The protein below binds the small molecule below.
Small molecule (SMILES): O=C(O)C1=C[C@@H](O)[C@@H](O)[C@H](O)C1

Sequence of chain 1.A:
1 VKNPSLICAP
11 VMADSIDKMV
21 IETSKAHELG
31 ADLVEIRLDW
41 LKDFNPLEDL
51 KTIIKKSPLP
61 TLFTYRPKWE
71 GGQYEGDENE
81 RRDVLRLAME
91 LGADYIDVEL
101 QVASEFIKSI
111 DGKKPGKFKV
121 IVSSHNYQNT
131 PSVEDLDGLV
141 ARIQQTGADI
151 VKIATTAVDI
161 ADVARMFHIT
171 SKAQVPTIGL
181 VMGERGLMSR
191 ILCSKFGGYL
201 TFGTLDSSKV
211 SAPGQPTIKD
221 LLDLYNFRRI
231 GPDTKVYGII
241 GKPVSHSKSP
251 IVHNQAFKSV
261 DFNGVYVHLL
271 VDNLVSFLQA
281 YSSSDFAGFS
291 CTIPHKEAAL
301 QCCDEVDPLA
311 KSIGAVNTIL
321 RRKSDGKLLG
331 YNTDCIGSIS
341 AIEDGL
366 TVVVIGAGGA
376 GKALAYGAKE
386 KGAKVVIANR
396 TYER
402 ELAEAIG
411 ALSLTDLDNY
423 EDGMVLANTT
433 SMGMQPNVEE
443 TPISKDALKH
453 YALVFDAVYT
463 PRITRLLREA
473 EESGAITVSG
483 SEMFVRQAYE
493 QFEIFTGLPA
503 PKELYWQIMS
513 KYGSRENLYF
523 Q

Binding-site contacts:
Ligand atom C1 contacts residue SER247 of chain 1.A at 3.5 Å.
Ligand atom O7 contacts residue GLN489 of chain 1.A at 3.2 Å (h-bond).
Ligand atom O12 contacts residue ASN317 of chain 1.A at 2.9 Å (h-bond).
Ligand atom C1 contacts residue TYR461 of chain 1.A at 3.2 Å (hydrophobic).
Ligand atom C5 contacts residue ILE239 of chain 1.A at 3.7 Å (hydrophobic).
Ligand atom O12 contacts residue GLN489 of chain 1.A at 3.7 Å.
Ligand atom C6 contacts residue GLN489 of chain 1.A at 3.9 Å.
Ligand atom O2 contacts residue ILE239 of chain 1.A at 3.6 Å.
Ligand atom O7 contacts residue SER290 of chain 1.A at 3.5 Å.
Ligand atom O2 contacts residue SER247 of chain 1.A at 2.5 Å (h-bond).
Ligand atom O2 contacts residue TYR461 of chain 1.A at 3.5 Å (h-bond).
Ligand atom O2 contacts residue SER249 of chain 1.A at 2.7 Å (h-bond).
Ligand atom C1 contacts residue SER249 of chain 1.A at 3.6 Å.
Ligand atom O3 contacts residue PHE486 of chain 1.A at 4.1 Å.
Ligand atom O11 contacts residue THR292 of chain 1.A at 3.2 Å (h-bond).
Ligand atom C8 contacts residue ASN317 of chain 1.A at 4.0 Å.
Ligand atom O2 contacts residue PHE486 of chain 1.A at 3.9 Å.
Ligand atom C9 contacts residue LYS296 of chain 1.A at 3.9 Å.
Ligand atom O11 contacts residue CYS291 of chain 1.A at 4.1 Å.
Ligand atom C1 contacts residue ILE239 of chain 1.A at 4.1 Å (hydrophobic).
Ligand atom C5 contacts residue SER249 of chain 1.A at 3.5 Å.
Ligand atom C4 contacts residue PHE486 of chain 1.A at 4.0 Å (hydrophobic).
Ligand atom O12 contacts residue ASP334 of chain 1.A at 2.8 Å (salt-bridge).
Ligand atom O3 contacts residue SER247 of chain 1.A at 3.6 Å.
Ligand atom O7 contacts residue CYS291 of chain 1.A at 4.0 Å.
Ligand atom C6 contacts residue CYS291 of chain 1.A at 3.8 Å (hydrophobic).
Ligand atom O12 contacts residue CYS291 of chain 1.A at 4.0 Å.
Ligand atom C4 contacts residue ILE239 of chain 1.A at 4.1 Å (hydrophobic).
Ligand atom O12 contacts residue LYS296 of chain 1.A at 2.9 Å (salt-bridge).
Ligand atom C1 contacts residue PHE486 of chain 1.A at 3.8 Å (hydrophobic).
Ligand atom O3 contacts residue HIS246 of chain 1.A at 4.1 Å.
Ligand atom O7 contacts residue GLN493 of chain 1.A at 3.0 Å (h-bond).
Ligand atom O11 contacts residue LYS296 of chain 1.A at 2.9 Å (salt-bridge).
Ligand atom C10 contacts residue THR292 of chain 1.A at 3.9 Å.
Ligand atom C4 contacts residue SER249 of chain 1.A at 4.0 Å.
Ligand atom C8 contacts residue ASP334 of chain 1.A at 3.8 Å.
Ligand atom O7 contacts residue ASN317 of chain 1.A at 3.6 Å.
Ligand atom C8 contacts residue LYS296 of chain 1.A at 3.8 Å.
Ligand atom C8 contacts residue GLN489 of chain 1.A at 3.5 Å.
Ligand atom O3 contacts residue TYR461 of chain 1.A at 2.5 Å (h-bond).